Binding-site contacts:
Ligand atom O2B contacts residue CA1 of chain 1.E at 2.3 Å.
Ligand atom O4' contacts residue THR622 of chain 1.A at 3.4 Å.
Ligand atom C4' contacts residue THR622 of chain 1.A at 3.7 Å.
Ligand atom O3' contacts residue LEU415 of chain 1.A at 3.1 Å (h-bond).
Ligand atom PB contacts residue SER414 of chain 1.A at 3.7 Å.
Ligand atom PA contacts residue CA1 of chain 1.F at 3.8 Å.
Ligand atom O3A contacts residue LYS560 of chain 1.A at 2.9 Å (salt-bridge).
Ligand atom O2G contacts residue SER414 of chain 1.A at 3.1 Å (h-bond).
Ligand atom O2A contacts residue ASP623 of chain 1.A at 3.0 Å (salt-bridge).
Ligand atom O3G contacts residue LYS560 of chain 1.A at 3.5 Å (salt-bridge).
Ligand atom O2G contacts residue THR413 of chain 1.A at 3.7 Å.
Ligand atom O2A contacts residue CA1 of chain 1.F at 2.5 Å.
Ligand atom O1G contacts residue CA1 of chain 1.E at 2.3 Å.
Ligand atom C5' contacts residue ASP623 of chain 1.A at 3.3 Å.
Ligand atom O1G contacts residue LEU412 of chain 1.A at 3.6 Å (h-bond).
Ligand atom O1B contacts residue SER414 of chain 1.A at 3.6 Å.
Ligand atom O3B contacts residue SER414 of chain 1.A at 3.4 Å (h-bond).
Ligand atom O3' contacts residue TYR416 of chain 1.A at 2.9 Å (h-bond).
Ligand atom PB contacts residue CA1 of chain 1.E at 3.4 Å.
Ligand atom O2G contacts residue ARG482 of chain 1.A at 3.0 Å (salt-bridge).
Ligand atom PA contacts residue CA1 of chain 1.E at 3.7 Å.
Ligand atom O2B contacts residue SER414 of chain 1.A at 3.5 Å (h-bond).
Ligand atom O2B contacts residue LEU415 of chain 1.A at 3.2 Å (h-bond).
Ligand atom O1B contacts residue ASN564 of chain 1.A at 3.4 Å (h-bond).
Ligand atom PA contacts residue LYS560 of chain 1.A at 3.6 Å.
Ligand atom O3A contacts residue CA1 of chain 1.E at 3.6 Å.
Ligand atom PG contacts residue ARG482 of chain 1.A at 3.6 Å.
Ligand atom O3B contacts residue ARG482 of chain 1.A at 3.7 Å.
Ligand atom O1A contacts residue LYS560 of chain 1.A at 3.0 Å (salt-bridge).
Ligand atom C2' contacts residue TYR416 of chain 1.A at 3.5 Å (hydrophobic).
Ligand atom O2B contacts residue LEU412 of chain 1.A at 3.1 Å (h-bond).
Ligand atom PG contacts residue CA1 of chain 1.E at 3.6 Å.
Ligand atom O1G contacts residue ASP411 of chain 1.A at 3.0 Å (salt-bridge).
Ligand atom O2B contacts residue ASP623 of chain 1.A at 3.0 Å (salt-bridge).
Ligand atom C3' contacts residue ASN564 of chain 1.A at 3.7 Å.
Ligand atom O2A contacts residue CA1 of chain 1.E at 2.6 Å.
Ligand atom O3G contacts residue ARG482 of chain 1.A at 2.7 Å (salt-bridge).
Ligand atom O1B contacts residue LEU415 of chain 1.A at 3.8 Å.
Ligand atom C2' contacts residue ASN564 of chain 1.A at 3.7 Å.
Ligand atom O2A contacts residue ASP411 of chain 1.A at 3.5 Å (salt-bridge).

This small molecule binds to this protein.
Small molecule (SMILES): Nc1ccn([C@H]2C[C@H](O)[C@@H](CO[P](=O)(O)O[P](=O)(O)OP(=O)(O)O)O2)c(=O)n1

Sequence of chain 1.A:
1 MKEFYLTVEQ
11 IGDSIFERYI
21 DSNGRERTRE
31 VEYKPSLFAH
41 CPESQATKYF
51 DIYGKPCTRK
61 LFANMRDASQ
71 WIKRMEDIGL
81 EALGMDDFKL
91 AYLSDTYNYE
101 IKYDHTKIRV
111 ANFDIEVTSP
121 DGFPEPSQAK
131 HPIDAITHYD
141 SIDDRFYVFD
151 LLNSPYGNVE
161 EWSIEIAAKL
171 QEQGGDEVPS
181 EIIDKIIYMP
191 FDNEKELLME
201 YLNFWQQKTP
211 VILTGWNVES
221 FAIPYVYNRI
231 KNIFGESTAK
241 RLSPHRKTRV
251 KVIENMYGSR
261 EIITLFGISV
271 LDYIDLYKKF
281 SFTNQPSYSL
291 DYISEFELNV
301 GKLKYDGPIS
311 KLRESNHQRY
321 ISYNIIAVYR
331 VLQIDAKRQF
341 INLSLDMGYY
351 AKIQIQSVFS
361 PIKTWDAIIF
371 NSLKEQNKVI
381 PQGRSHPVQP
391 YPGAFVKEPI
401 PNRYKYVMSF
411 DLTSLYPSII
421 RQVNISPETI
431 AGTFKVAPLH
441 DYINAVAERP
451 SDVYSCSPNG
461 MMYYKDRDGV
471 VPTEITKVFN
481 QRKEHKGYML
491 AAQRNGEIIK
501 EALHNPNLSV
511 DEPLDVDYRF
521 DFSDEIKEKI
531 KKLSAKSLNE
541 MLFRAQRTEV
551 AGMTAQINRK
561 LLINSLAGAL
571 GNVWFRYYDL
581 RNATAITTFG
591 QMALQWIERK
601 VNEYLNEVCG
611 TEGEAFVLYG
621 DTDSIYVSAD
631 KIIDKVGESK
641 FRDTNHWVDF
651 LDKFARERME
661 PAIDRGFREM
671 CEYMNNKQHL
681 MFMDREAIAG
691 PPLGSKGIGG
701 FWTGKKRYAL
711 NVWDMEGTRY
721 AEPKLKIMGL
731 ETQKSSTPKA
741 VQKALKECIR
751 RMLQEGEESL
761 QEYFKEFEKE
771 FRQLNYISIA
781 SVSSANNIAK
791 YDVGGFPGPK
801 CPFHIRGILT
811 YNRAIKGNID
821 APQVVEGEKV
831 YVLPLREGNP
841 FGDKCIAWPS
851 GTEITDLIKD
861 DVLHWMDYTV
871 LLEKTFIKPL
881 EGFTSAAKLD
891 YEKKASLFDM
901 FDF